Sequence of chain 1.A:
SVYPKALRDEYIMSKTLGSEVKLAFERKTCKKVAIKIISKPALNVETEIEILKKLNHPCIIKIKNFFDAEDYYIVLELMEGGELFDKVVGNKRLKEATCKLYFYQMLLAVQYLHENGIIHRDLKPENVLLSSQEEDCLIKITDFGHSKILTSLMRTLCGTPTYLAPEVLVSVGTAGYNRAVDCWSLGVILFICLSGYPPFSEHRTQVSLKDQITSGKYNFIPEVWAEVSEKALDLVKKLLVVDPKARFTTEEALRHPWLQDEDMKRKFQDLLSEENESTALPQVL

Binding-site contacts:
Ligand atom N01 contacts residue LYS47 of chain 1.A at 3.9 Å.
Ligand atom N23 contacts residue ILE84 of chain 1.A at 4.0 Å.
Ligand atom O03 contacts residue THR165 of chain 1.A at 3.4 Å (h-bond).
Ligand atom C19 contacts residue LEU24 of chain 1.A at 3.9 Å (hydrophobic).
Ligand atom N21 contacts residue LEU101 of chain 1.A at 3.7 Å.
Ligand atom C05 contacts residue THR165 of chain 1.A at 3.5 Å.
Ligand atom C13 contacts residue LEU24 of chain 1.A at 3.5 Å (hydrophobic).
Ligand atom C06 contacts residue LEU152 of chain 1.A at 3.4 Å (hydrophobic).
Ligand atom C07 contacts residue LEU152 of chain 1.A at 3.5 Å (hydrophobic).
Ligand atom N23 contacts residue GLU100 of chain 1.A at 3.1 Å (salt-bridge).
Ligand atom O18 contacts residue LEU101 of chain 1.A at 4.0 Å.
Ligand atom C25 contacts residue LEU99 of chain 1.A at 3.5 Å (hydrophobic).
Ligand atom C02 contacts residue ASP166 of chain 1.A at 3.8 Å.
Ligand atom O03 contacts residue LYS47 of chain 1.A at 3.1 Å (salt-bridge).
Ligand atom C17 contacts residue GLU103 of chain 1.A at 3.9 Å.
Ligand atom N23 contacts residue MET102 of chain 1.A at 4.0 Å.
Ligand atom C24 contacts residue LEU99 of chain 1.A at 3.8 Å (hydrophobic).
Ligand atom C14 contacts residue LEU24 of chain 1.A at 3.6 Å (hydrophobic).
Ligand atom C02 contacts residue THR165 of chain 1.A at 3.6 Å.
Ligand atom C10 contacts residue MET102 of chain 1.A at 3.8 Å (hydrophobic).
Ligand atom C04 contacts residue THR165 of chain 1.A at 3.4 Å.
Ligand atom C25 contacts residue THR165 of chain 1.A at 3.6 Å.
Ligand atom N21 contacts residue MET102 of chain 1.A at 2.9 Å (h-bond).
Ligand atom C11 contacts residue LEU24 of chain 1.A at 3.8 Å (hydrophobic).
Ligand atom C19 contacts residue GLY105 of chain 1.A at 4.0 Å.
Ligand atom C08 contacts residue LEU152 of chain 1.A at 3.6 Å (hydrophobic).
Ligand atom C22 contacts residue LEU152 of chain 1.A at 3.7 Å (hydrophobic).
Ligand atom C17 contacts residue MET102 of chain 1.A at 3.7 Å (hydrophobic).
Ligand atom C19 contacts residue MET102 of chain 1.A at 3.7 Å (hydrophobic).
Ligand atom O03 contacts residue ASP166 of chain 1.A at 3.5 Å (salt-bridge).
Ligand atom N23 contacts residue LEU152 of chain 1.A at 3.5 Å.
Ligand atom C22 contacts residue MET102 of chain 1.A at 3.9 Å (hydrophobic).
Ligand atom C24 contacts residue VAL32 of chain 1.A at 4.0 Å (hydrophobic).
Ligand atom O18 contacts residue MET102 of chain 1.A at 3.1 Å (h-bond).
Ligand atom O18 contacts residue LEU24 of chain 1.A at 3.8 Å.
Ligand atom C20 contacts residue MET102 of chain 1.A at 3.0 Å (hydrophobic).
Ligand atom N01 contacts residue ASP166 of chain 1.A at 3.5 Å.
Ligand atom C20 contacts residue LEU101 of chain 1.A at 3.7 Å (hydrophobic).
Ligand atom N23 contacts residue ALA45 of chain 1.A at 4.0 Å.
Ligand atom C02 contacts residue LYS47 of chain 1.A at 3.5 Å.

A protein and the small-molecule ligand that binds it are described below.
Small molecule (SMILES): NC(=O)c1ccc(-c2cc(-c3cccc4c3OCO4)cnc2N)cc1